Binding-site contacts:
Ligand atom O6 contacts residue ARG149 of chain 1.A at 3.0 Å (salt-bridge).
Ligand atom C1 contacts residue ASN146 of chain 1.A at 1.4 Å.
Ligand atom O5 contacts residue ASN146 of chain 1.A at 2.4 Å (h-bond).
Ligand atom C5 contacts residue ASN146 of chain 1.A at 3.7 Å.
Ligand atom C6 contacts residue ARG149 of chain 1.A at 3.4 Å.
Ligand atom C3 contacts residue ASN146 of chain 1.A at 3.8 Å.
Ligand atom C7 contacts residue ASN146 of chain 1.A at 3.5 Å.
Ligand atom C6 contacts residue LYS147 of chain 1.A at 4.5 Å.
Ligand atom O5 contacts residue LYS147 of chain 1.A at 4.3 Å.
Ligand atom N2 contacts residue ASN146 of chain 1.A at 2.9 Å (h-bond).
Ligand atom C2 contacts residue ASN146 of chain 1.A at 2.5 Å.
Ligand atom O7 contacts residue ASN146 of chain 1.A at 3.7 Å.
Ligand atom C4 contacts residue ASN146 of chain 1.A at 4.2 Å.

Sequence of chain 1.A:
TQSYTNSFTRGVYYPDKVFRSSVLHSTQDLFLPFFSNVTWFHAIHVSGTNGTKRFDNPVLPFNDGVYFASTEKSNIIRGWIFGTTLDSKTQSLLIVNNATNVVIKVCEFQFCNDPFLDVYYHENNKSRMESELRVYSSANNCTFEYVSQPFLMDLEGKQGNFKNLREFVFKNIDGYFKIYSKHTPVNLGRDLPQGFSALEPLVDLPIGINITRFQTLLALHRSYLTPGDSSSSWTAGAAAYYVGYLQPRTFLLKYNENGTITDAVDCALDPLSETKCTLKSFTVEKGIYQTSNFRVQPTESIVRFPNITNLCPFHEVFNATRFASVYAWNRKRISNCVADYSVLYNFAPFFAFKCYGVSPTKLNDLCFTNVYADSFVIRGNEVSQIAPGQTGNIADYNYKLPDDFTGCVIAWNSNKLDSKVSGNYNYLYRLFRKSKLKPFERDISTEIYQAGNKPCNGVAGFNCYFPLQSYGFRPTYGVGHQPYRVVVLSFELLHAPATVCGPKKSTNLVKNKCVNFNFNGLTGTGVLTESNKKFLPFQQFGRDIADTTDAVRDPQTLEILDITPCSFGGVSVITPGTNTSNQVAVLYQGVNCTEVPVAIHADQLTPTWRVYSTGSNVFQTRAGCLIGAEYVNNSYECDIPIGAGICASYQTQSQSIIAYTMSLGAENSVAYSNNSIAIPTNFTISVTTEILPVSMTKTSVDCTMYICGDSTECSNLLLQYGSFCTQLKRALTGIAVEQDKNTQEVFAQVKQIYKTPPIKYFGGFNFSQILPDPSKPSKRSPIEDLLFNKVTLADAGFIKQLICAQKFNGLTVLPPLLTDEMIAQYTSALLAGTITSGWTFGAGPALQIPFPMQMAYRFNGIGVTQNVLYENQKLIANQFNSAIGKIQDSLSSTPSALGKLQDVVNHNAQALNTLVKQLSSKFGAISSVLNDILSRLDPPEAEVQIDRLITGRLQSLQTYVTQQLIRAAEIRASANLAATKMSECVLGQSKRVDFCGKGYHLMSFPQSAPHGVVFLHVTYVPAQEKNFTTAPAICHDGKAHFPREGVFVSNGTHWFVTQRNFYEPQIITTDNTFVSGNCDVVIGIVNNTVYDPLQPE

A protein and the small-molecule ligand that binds it are described below.
Small molecule (SMILES): CC(=O)N[C@@H]1[C@@H](O)[C@H](O)[C@@H](CO)O[C@H]1O